The protein below binds the small molecule below.
Small molecule (SMILES): CC(C)(C)c1ccc(C(=O)Nc2ccccc2C(=O)Nc2ccc(C(=O)O)cc2)cc1

Binding-site contacts:
Ligand atom CAC contacts residue MET211 of chain 1.B at 3.9 Å (hydrophobic).
Ligand atom OBE contacts residue HIS55 of chain 1.B at 3.8 Å.
Ligand atom OBE contacts residue MET51 of chain 1.B at 3.5 Å (h-bond).
Ligand atom OBD contacts residue SER93 of chain 1.B at 3.8 Å.
Ligand atom CAX contacts residue PHE45 of chain 1.B at 3.1 Å (hydrophobic).
Ligand atom OBD contacts residue ARG92 of chain 1.B at 3.1 Å.
Ligand atom CAO contacts residue MET51 of chain 1.B at 3.7 Å (hydrophobic).
Ligand atom CAB contacts residue ILE118 of chain 1.B at 2.8 Å (hydrophobic).
Ligand atom CAA contacts residue ILE118 of chain 1.B at 3.3 Å (hydrophobic).
Ligand atom CBB contacts residue ILE118 of chain 1.B at 3.8 Å (hydrophobic).
Ligand atom CAU contacts residue MET211 of chain 1.B at 3.9 Å (hydrophobic).
Ligand atom NAH contacts residue MET89 of chain 1.B at 3.7 Å.
Ligand atom CAZ contacts residue MET211 of chain 1.B at 3.4 Å (hydrophobic).
Ligand atom CAZ contacts residue ILE118 of chain 1.B at 3.9 Å (hydrophobic).
Ligand atom CAV contacts residue PHE45 of chain 1.B at 3.2 Å (hydrophobic).
Ligand atom OBD contacts residue ILE96 of chain 1.B at 4.0 Å.
Ligand atom CAW contacts residue PHE45 of chain 1.B at 2.2 Å (hydrophobic).
Ligand atom CAK contacts residue ALA52 of chain 1.B at 3.8 Å (hydrophobic).
Ligand atom CAK contacts residue MET89 of chain 1.B at 2.8 Å (hydrophobic).
Ligand atom CBA contacts residue SER214 of chain 1.B at 3.1 Å.
Ligand atom CAJ contacts residue MET89 of chain 1.B at 3.9 Å (hydrophobic).
Ligand atom CAN contacts residue MET51 of chain 1.B at 3.5 Å (hydrophobic).
Ligand atom OAS contacts residue ALA52 of chain 1.B at 3.5 Å.
Ligand atom CBB contacts residue PHE45 of chain 1.B at 3.1 Å (hydrophobic).
Ligand atom OAI contacts residue SER93 of chain 1.B at 4.0 Å.
Ligand atom CAL contacts residue MET89 of chain 1.B at 3.3 Å (hydrophobic).
Ligand atom CAY contacts residue PHE45 of chain 1.B at 3.4 Å (hydrophobic).
Ligand atom CAL contacts residue HIS55 of chain 1.B at 3.7 Å.
Ligand atom CAA contacts residue MET126 of chain 1.B at 3.9 Å (hydrophobic).
Ligand atom CBA contacts residue MET211 of chain 1.B at 3.7 Å (hydrophobic).
Ligand atom CBA contacts residue PHE45 of chain 1.B at 3.5 Å (hydrophobic).
Ligand atom CAF contacts residue MET126 of chain 1.B at 3.8 Å (hydrophobic).
Ligand atom CAB contacts residue MET211 of chain 1.B at 3.1 Å (hydrophobic).
Ligand atom OAS contacts residue THR49 of chain 1.B at 3.8 Å.
Ligand atom CBC contacts residue HIS55 of chain 1.B at 3.9 Å.
Ligand atom CAA contacts residue MET211 of chain 1.B at 3.7 Å (hydrophobic).
Ligand atom OAS contacts residue LEU48 of chain 1.B at 3.8 Å.
Ligand atom CAM contacts residue MET51 of chain 1.B at 4.0 Å (hydrophobic).
Ligand atom OAS contacts residue TRP230 of chain 1.B at 3.5 Å.
Ligand atom CAC contacts residue ILE118 of chain 1.B at 3.8 Å (hydrophobic).

Sequence of chain 1.B:
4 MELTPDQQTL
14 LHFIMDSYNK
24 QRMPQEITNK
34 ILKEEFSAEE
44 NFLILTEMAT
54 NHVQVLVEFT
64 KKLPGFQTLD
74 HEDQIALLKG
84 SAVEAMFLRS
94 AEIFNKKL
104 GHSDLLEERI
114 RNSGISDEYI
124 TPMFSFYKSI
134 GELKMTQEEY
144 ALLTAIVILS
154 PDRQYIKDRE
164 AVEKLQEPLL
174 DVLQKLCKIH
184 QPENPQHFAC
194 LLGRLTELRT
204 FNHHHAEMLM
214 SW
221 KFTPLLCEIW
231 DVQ